Sequence of chain 1.B:
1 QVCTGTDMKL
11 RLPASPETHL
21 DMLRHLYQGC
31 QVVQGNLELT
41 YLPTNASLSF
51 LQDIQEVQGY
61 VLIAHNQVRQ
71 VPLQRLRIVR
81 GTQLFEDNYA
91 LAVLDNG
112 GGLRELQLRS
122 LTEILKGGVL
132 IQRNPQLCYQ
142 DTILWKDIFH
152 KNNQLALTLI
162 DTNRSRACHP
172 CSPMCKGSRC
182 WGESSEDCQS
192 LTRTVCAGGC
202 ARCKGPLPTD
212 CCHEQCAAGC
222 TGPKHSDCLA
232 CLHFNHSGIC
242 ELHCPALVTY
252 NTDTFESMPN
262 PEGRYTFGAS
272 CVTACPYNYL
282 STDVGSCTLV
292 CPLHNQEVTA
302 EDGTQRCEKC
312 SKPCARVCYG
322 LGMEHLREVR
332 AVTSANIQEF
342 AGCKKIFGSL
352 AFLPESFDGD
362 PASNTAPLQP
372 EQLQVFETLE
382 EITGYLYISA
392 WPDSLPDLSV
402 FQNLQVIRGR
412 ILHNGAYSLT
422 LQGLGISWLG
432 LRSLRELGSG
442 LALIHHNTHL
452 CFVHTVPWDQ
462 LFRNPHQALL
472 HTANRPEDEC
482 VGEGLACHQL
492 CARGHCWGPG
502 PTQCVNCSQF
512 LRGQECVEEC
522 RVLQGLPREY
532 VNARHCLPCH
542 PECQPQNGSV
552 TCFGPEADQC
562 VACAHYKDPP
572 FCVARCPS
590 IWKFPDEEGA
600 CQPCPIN

This protein binds this small molecule.
Small molecule (SMILES): CC(=O)N[C@H]1[C@H](O[C@H]2[C@H](O)[C@@H](NC(C)=O)CO[C@@H]2CO)O[C@H](CO)[C@@H](O[C@@H]2O[C@H](CO)[C@@H](O)[C@H](O)[C@@H]2O)[C@@H]1O

Binding-site contacts:
Ligand atom C1 contacts residue ASN236 of chain 1.B at 1.5 Å.
Ligand atom N2 contacts residue ASN236 of chain 1.B at 2.9 Å (h-bond).
Ligand atom O7 contacts residue ASN236 of chain 1.B at 3.5 Å (h-bond).
Ligand atom C1 contacts residue GLY239 of chain 1.B at 3.8 Å.
Ligand atom O7 contacts residue CYS229 of chain 1.B at 4.4 Å.
Ligand atom C5 contacts residue ASN236 of chain 1.B at 3.7 Å.
Ligand atom C2 contacts residue GLY239 of chain 1.B at 4.3 Å.
Ligand atom C8 contacts residue ASN236 of chain 1.B at 4.4 Å.
Ligand atom C7 contacts residue CYS229 of chain 1.B at 4.2 Å (hydrophobic).
Ligand atom C4 contacts residue ASN236 of chain 1.B at 4.3 Å.
Ligand atom C8 contacts residue GLY239 of chain 1.B at 4.3 Å.
Ligand atom C8 contacts residue CYS229 of chain 1.B at 3.5 Å (hydrophobic).
Ligand atom C2 contacts residue ASN236 of chain 1.B at 2.5 Å.
Ligand atom C7 contacts residue ASN236 of chain 1.B at 3.4 Å.
Ligand atom C6 contacts residue GLN55 of chain 1.B at 4.3 Å.
Ligand atom C8 contacts residue CYS232 of chain 1.B at 4.2 Å (hydrophobic).
Ligand atom O6 contacts residue GLN55 of chain 1.B at 3.5 Å (h-bond).
Ligand atom N2 contacts residue GLY239 of chain 1.B at 3.9 Å.
Ligand atom C3 contacts residue GLY239 of chain 1.B at 4.4 Å.
Ligand atom C3 contacts residue ASN236 of chain 1.B at 3.8 Å.
Ligand atom O5 contacts residue ASN236 of chain 1.B at 2.3 Å (h-bond).
Ligand atom O7 contacts residue CYS232 of chain 1.B at 4.3 Å.